Sequence of chain 1.A:
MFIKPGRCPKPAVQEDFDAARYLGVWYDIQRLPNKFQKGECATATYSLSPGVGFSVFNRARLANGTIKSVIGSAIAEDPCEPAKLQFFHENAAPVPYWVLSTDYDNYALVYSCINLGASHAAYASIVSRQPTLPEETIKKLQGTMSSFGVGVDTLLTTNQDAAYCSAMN

Binding-site contacts:
Ligand atom CGA contacts residue ALA118 of chain 2.A at 3.6 Å (hydrophobic).
Ligand atom O1A contacts residue LYS38 of chain 1.A at 3.1 Å (salt-bridge).
Ligand atom O2D contacts residue LYS38 of chain 1.A at 3.1 Å (salt-bridge).
Ligand atom CBB contacts residue TYR123 of chain 1.A at 3.4 Å (hydrophobic).
Ligand atom C3A contacts residue HIS89 of chain 1.A at 3.5 Å.
Ligand atom CGD contacts residue LYS38 of chain 1.A at 3.8 Å.
Ligand atom C4D contacts residue ASN58 of chain 1.A at 3.6 Å.
Ligand atom CHB contacts residue HIS89 of chain 1.A at 3.5 Å.
Ligand atom C4B contacts residue TYR123 of chain 1.A at 3.6 Å (hydrophobic).
Ligand atom CMD contacts residue ALA60 of chain 1.A at 3.7 Å (hydrophobic).
Ligand atom CMA contacts residue HIS89 of chain 1.A at 3.4 Å.
Ligand atom O1A contacts residue ALA118 of chain 2.A at 3.5 Å.
Ligand atom C2C contacts residue ARG31 of chain 1.A at 3.7 Å.
Ligand atom CMB contacts residue VAL95 of chain 1.A at 3.6 Å (hydrophobic).
Ligand atom OC contacts residue TYR97 of chain 1.A at 3.4 Å.
Ligand atom CAB contacts residue TYR123 of chain 1.A at 3.6 Å (hydrophobic).
Ligand atom C3D contacts residue ASN58 of chain 1.A at 3.7 Å.
Ligand atom CAB contacts residue VAL110 of chain 1.A at 3.8 Å (hydrophobic).
Ligand atom C2D contacts residue ASN58 of chain 1.A at 3.4 Å.
Ligand atom CBC contacts residue ALA44 of chain 1.A at 3.4 Å (hydrophobic).
Ligand atom CAD contacts residue VAL70 of chain 1.A at 3.6 Å (hydrophobic).
Ligand atom C4C contacts residue ARG31 of chain 1.A at 3.7 Å.
Ligand atom CBB contacts residue VAL110 of chain 1.A at 3.6 Å (hydrophobic).
Ligand atom C3D contacts residue VAL70 of chain 1.A at 3.8 Å (hydrophobic).
Ligand atom C3C contacts residue ARG31 of chain 1.A at 3.5 Å.
Ligand atom C1B contacts residue TYR123 of chain 1.A at 3.5 Å (hydrophobic).
Ligand atom NC contacts residue ASN58 of chain 1.A at 3.6 Å.
Ligand atom CHB contacts residue TYR123 of chain 1.A at 3.5 Å (hydrophobic).
Ligand atom C1D contacts residue ASN58 of chain 1.A at 3.5 Å.
Ligand atom OB contacts residue ARG31 of chain 1.A at 2.7 Å (salt-bridge).
Ligand atom C3B contacts residue TYR123 of chain 1.A at 3.6 Å (hydrophobic).
Ligand atom C2B contacts residue TYR123 of chain 1.A at 3.5 Å (hydrophobic).
Ligand atom CMB contacts residue PRO96 of chain 1.A at 3.4 Å (hydrophobic).
Ligand atom C4A contacts residue HIS89 of chain 1.A at 3.4 Å.
Ligand atom CMD contacts residue ARG59 of chain 1.A at 3.4 Å.
Ligand atom CMD contacts residue ASN58 of chain 1.A at 3.8 Å.
Ligand atom CBC contacts residue THR43 of chain 1.A at 3.6 Å.
Ligand atom O1D contacts residue LYS38 of chain 1.A at 3.4 Å.
Ligand atom ND contacts residue ASN58 of chain 1.A at 3.2 Å (h-bond).
Ligand atom CAC contacts residue ARG31 of chain 1.A at 3.7 Å.

This small molecule binds to this protein.
Small molecule (SMILES): C=CC1=C(C)/C(=C/c2[nH]c(/C=C3\N=C(/C=C4\NC(=O)C(C)=C4C=C)C(C)=C3CCC(=O)O)c(CCC(=O)O)c2C)NC1=O

Sequence of chain 2.A:
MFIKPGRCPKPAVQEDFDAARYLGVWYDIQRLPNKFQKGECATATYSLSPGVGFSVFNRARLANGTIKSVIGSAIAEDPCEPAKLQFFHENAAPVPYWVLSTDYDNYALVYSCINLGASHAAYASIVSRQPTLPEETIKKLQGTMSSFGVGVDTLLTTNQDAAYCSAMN